Binding-site contacts:
Ligand atom C5 contacts residue GLY37 of chain 3.A at 3.6 Å.
Ligand atom C2 contacts residue GLY37 of chain 3.A at 4.5 Å.
Ligand atom C1 contacts residue ASN294 of chain 3.A at 1.4 Å.
Ligand atom C7 contacts residue ASN294 of chain 3.A at 3.7 Å.
Ligand atom N2 contacts residue GLY37 of chain 3.A at 4.4 Å.
Ligand atom C1 contacts residue GLY37 of chain 3.A at 3.7 Å.
Ligand atom N2 contacts residue ASN294 of chain 3.A at 3.1 Å (h-bond).
Ligand atom O4 contacts residue GLY37 of chain 3.A at 4.0 Å.
Ligand atom O5 contacts residue GLY37 of chain 3.A at 4.0 Å.
Ligand atom C3 contacts residue ASN294 of chain 3.A at 3.8 Å.
Ligand atom C2 contacts residue ASN294 of chain 3.A at 2.5 Å.
Ligand atom O5 contacts residue GLY310 of chain 3.A at 3.8 Å.
Ligand atom C6 contacts residue GLY37 of chain 3.A at 4.0 Å.
Ligand atom C8 contacts residue THR295 of chain 3.A at 4.1 Å.
Ligand atom C4 contacts residue GLY37 of chain 3.A at 4.3 Å.
Ligand atom O7 contacts residue ASN294 of chain 3.A at 3.5 Å (h-bond).
Ligand atom O6 contacts residue GLY310 of chain 3.A at 3.6 Å.
Ligand atom C8 contacts residue ASN294 of chain 3.A at 4.2 Å.
Ligand atom O5 contacts residue ASN294 of chain 3.A at 2.4 Å (h-bond).
Ligand atom C6 contacts residue GLY310 of chain 3.A at 3.8 Å.
Ligand atom C4 contacts residue ASN294 of chain 3.A at 4.3 Å.
Ligand atom C5 contacts residue ASN294 of chain 3.A at 3.6 Å.

A protein and the small-molecule ligand that binds it are described below.
Small molecule (SMILES): CC(=O)N[C@H]1[C@H](O[C@H]2[C@H](O)[C@@H](NC(C)=O)CO[C@@H]2CO)O[C@H](CO)[C@@H](O)[C@@H]1O

Sequence of chain 3.A:
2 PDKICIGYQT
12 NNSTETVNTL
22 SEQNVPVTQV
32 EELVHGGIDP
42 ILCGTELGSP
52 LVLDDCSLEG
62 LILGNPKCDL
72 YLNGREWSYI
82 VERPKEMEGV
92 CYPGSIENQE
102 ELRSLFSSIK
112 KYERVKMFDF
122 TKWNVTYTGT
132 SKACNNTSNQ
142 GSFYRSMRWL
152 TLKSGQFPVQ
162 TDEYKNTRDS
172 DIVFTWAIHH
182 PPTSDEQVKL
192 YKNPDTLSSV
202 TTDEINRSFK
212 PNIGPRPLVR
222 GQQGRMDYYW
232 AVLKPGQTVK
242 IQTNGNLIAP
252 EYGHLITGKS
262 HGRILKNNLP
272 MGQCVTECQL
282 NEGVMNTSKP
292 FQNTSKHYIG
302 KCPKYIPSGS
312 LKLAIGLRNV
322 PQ